Sequence of chain 1.C:
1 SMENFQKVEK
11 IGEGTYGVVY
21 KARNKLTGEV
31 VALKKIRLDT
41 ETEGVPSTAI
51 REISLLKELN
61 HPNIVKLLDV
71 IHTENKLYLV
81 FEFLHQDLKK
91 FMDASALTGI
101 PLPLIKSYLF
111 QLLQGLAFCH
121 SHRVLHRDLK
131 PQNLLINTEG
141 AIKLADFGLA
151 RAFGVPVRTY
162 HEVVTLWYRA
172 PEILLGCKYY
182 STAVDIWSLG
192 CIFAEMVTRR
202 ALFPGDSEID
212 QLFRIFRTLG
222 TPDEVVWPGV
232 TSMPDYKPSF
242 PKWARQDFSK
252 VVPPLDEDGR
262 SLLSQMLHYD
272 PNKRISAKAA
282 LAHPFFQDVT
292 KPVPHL

The small molecule below binds the protein below.
Small molecule (SMILES): O=C1Nc2ccc(S(=O)(=O)O)cc2/C1=C1/Nc2ccccc2C1=O

Binding-site contacts:
Ligand atom O24 contacts residue ASP146 of chain 1.C at 3.5 Å.
Ligand atom O22 contacts residue LYS34 of chain 1.C at 3.2 Å.
Ligand atom O24 contacts residue LYS34 of chain 1.C at 2.6 Å (salt-bridge).
Ligand atom C16 contacts residue LEU135 of chain 1.C at 3.7 Å (hydrophobic).
Ligand atom C18 contacts residue PHE81 of chain 1.C at 3.9 Å (hydrophobic).
Ligand atom C12 contacts residue ALA32 of chain 1.C at 3.6 Å (hydrophobic).
Ligand atom C11 contacts residue LEU135 of chain 1.C at 3.7 Å (hydrophobic).
Ligand atom O13 contacts residue LEU84 of chain 1.C at 2.6 Å (h-bond).
Ligand atom C6 contacts residue HIS85 of chain 1.C at 3.4 Å.
Ligand atom S21 contacts residue LYS34 of chain 1.C at 3.5 Å (salt-bridge).
Ligand atom N7 contacts residue LEU84 of chain 1.C at 3.1 Å (h-bond).
Ligand atom O23 contacts residue ALA145 of chain 1.C at 3.8 Å.
Ligand atom C17 contacts residue VAL65 of chain 1.C at 3.8 Å (hydrophobic).
Ligand atom N14 contacts residue LEU135 of chain 1.C at 3.7 Å.
Ligand atom C1 contacts residue LEU84 of chain 1.C at 3.5 Å (hydrophobic).
Ligand atom C12 contacts residue LEU84 of chain 1.C at 3.7 Å (hydrophobic).
Ligand atom C9 contacts residue LEU135 of chain 1.C at 3.7 Å (hydrophobic).
Ligand atom C17 contacts residue PHE81 of chain 1.C at 3.4 Å (hydrophobic).
Ligand atom C4 contacts residue GLN86 of chain 1.C at 3.3 Å.
Ligand atom C5 contacts residue HIS85 of chain 1.C at 3.4 Å.
Ligand atom C3 contacts residue ASP87 of chain 1.C at 3.7 Å.
Ligand atom C4 contacts residue LYS90 of chain 1.C at 3.7 Å.
Ligand atom C12 contacts residue LEU135 of chain 1.C at 3.7 Å (hydrophobic).
Ligand atom N14 contacts residue GLU82 of chain 1.C at 3.0 Å (salt-bridge).
Ligand atom N14 contacts residue ALA32 of chain 1.C at 3.4 Å.
Ligand atom O10 contacts residue LEU135 of chain 1.C at 3.8 Å.
Ligand atom C6 contacts residue GLN86 of chain 1.C at 3.6 Å.
Ligand atom O22 contacts residue VAL19 of chain 1.C at 3.8 Å.
Ligand atom O24 contacts residue GLU52 of chain 1.C at 3.7 Å.
Ligand atom C8 contacts residue LEU135 of chain 1.C at 3.7 Å (hydrophobic).
Ligand atom C6 contacts residue LEU84 of chain 1.C at 3.3 Å (hydrophobic).
Ligand atom C15 contacts residue LEU135 of chain 1.C at 3.6 Å (hydrophobic).
Ligand atom C12 contacts residue GLU82 of chain 1.C at 3.7 Å.
Ligand atom C5 contacts residue GLN86 of chain 1.C at 3.2 Å.
Ligand atom C16 contacts residue ALA32 of chain 1.C at 3.9 Å (hydrophobic).
Ligand atom O13 contacts residue PHE83 of chain 1.C at 3.1 Å.
Ligand atom C3 contacts residue ILE11 of chain 1.C at 3.9 Å (hydrophobic).
Ligand atom O23 contacts residue ASP146 of chain 1.C at 3.1 Å.
Ligand atom O13 contacts residue ALA32 of chain 1.C at 3.9 Å.
Ligand atom O13 contacts residue GLU82 of chain 1.C at 3.7 Å.